Sequence of chain 1.A:
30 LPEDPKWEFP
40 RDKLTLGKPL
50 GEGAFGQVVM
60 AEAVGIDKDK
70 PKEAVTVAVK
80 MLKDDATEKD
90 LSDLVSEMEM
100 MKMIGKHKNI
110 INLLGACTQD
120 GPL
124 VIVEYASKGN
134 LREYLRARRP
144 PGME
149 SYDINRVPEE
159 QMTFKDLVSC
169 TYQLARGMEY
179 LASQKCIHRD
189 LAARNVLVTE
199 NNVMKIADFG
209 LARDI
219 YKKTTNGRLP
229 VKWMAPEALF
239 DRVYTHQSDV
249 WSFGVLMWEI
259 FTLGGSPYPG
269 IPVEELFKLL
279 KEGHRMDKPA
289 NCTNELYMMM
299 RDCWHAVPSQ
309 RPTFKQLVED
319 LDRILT

Binding-site contacts:
Ligand atom N8 contacts residue ARG192 of chain 1.A at 3.9 Å.
Ligand atom N7 contacts residue LYS79 of chain 1.A at 3.5 Å.
Ligand atom C23 contacts residue ASN224 of chain 1.A at 3.6 Å.
Ligand atom N2 contacts residue LEU195 of chain 1.A at 3.7 Å.
Ligand atom C10 contacts residue SER130 of chain 1.A at 3.4 Å.
Ligand atom C13 contacts residue ARG192 of chain 1.A at 3.3 Å.
Ligand atom C7 contacts residue GLY132 of chain 1.A at 3.9 Å.
Ligand atom C16 contacts residue PHE54 of chain 1.A at 3.9 Å (hydrophobic).
Ligand atom C2 contacts residue LEU49 of chain 1.A at 3.9 Å (hydrophobic).
Ligand atom C23 contacts residue ARG192 of chain 1.A at 3.2 Å.
Ligand atom C5 contacts residue LEU195 of chain 1.A at 3.6 Å (hydrophobic).
Ligand atom C9 contacts residue ALA129 of chain 1.A at 3.5 Å (hydrophobic).
Ligand atom C23 contacts residue GLU51 of chain 1.A at 3.2 Å.
Ligand atom C6 contacts residue GLU127 of chain 1.A at 3.6 Å.
Ligand atom O1 contacts residue ARG192 of chain 1.A at 3.1 Å (salt-bridge).
Ligand atom N7 contacts residue ASP206 of chain 1.A at 3.6 Å.
Ligand atom C1 contacts residue ALA129 of chain 1.A at 3.9 Å (hydrophobic).
Ligand atom C18 contacts residue LEU195 of chain 1.A at 3.6 Å (hydrophobic).
Ligand atom C16 contacts residue ASP206 of chain 1.A at 3.2 Å.
Ligand atom N3 contacts residue GLU127 of chain 1.A at 3.8 Å.
Ligand atom C14 contacts residue LEU49 of chain 1.A at 3.4 Å (hydrophobic).
Ligand atom C4 contacts residue TYR128 of chain 1.A at 3.8 Å (hydrophobic).
Ligand atom N6 contacts residue LEU49 of chain 1.A at 3.6 Å.
Ligand atom O1 contacts residue ASN133 of chain 1.A at 3.0 Å (h-bond).
Ligand atom C21 contacts residue LYS47 of chain 1.A at 3.9 Å.
Ligand atom N2 contacts residue ALA129 of chain 1.A at 3.8 Å.
Ligand atom C9 contacts residue SER130 of chain 1.A at 3.5 Å.
Ligand atom C8 contacts residue LEU195 of chain 1.A at 3.5 Å (hydrophobic).
Ligand atom C3 contacts residue LEU195 of chain 1.A at 3.5 Å (hydrophobic).
Ligand atom N1 contacts residue LEU195 of chain 1.A at 3.7 Å.
Ligand atom N8 contacts residue VAL57 of chain 1.A at 3.9 Å.
Ligand atom C13 contacts residue ASN133 of chain 1.A at 3.6 Å.
Ligand atom N3 contacts residue ALA129 of chain 1.A at 3.0 Å (h-bond).
Ligand atom C6 contacts residue LEU195 of chain 1.A at 3.8 Å (hydrophobic).
Ligand atom C9 contacts residue TYR128 of chain 1.A at 3.6 Å (hydrophobic).
Ligand atom C15 contacts residue LEU195 of chain 1.A at 3.9 Å (hydrophobic).
Ligand atom C4 contacts residue ALA129 of chain 1.A at 3.0 Å (hydrophobic).
Ligand atom N3 contacts residue TYR128 of chain 1.A at 3.8 Å.
Ligand atom O2 contacts residue ASP206 of chain 1.A at 3.1 Å (salt-bridge).
Ligand atom C12 contacts residue ARG192 of chain 1.A at 3.7 Å.

This protein binds this small molecule.
Small molecule (SMILES): CNC(=O)c1cncc(-c2cnn3cc(-c4ccn(C(C)C)n4)c(N[C@H]4CCOC4)nc23)c1